This protein binds this small molecule.
Small molecule (SMILES): OC[C@H]1O[C@@H](c2nnc(-c3ccc(C(F)(F)F)cc3)[nH]2)[C@H](O)[C@@H](O)[C@@H]1O

Binding-site contacts:
Ligand atom F14 contacts residue ASN283 of chain 2.A at 3.3 Å.
Ligand atom C8 contacts residue ASN285 of chain 2.A at 3.7 Å.
Ligand atom O2' contacts residue TYR574 of chain 2.A at 3.0 Å (h-bond).
Ligand atom N2 contacts residue HIS378 of chain 2.A at 2.8 Å (h-bond).
Ligand atom C11 contacts residue ASN285 of chain 2.A at 3.7 Å.
Ligand atom F15 contacts residue GLU89 of chain 2.A at 3.5 Å.
Ligand atom C4 contacts residue ASN285 of chain 2.A at 3.5 Å.
Ligand atom N5 contacts residue LEU137 of chain 2.A at 3.6 Å.
Ligand atom C1 contacts residue ASN285 of chain 2.A at 3.4 Å.
Ligand atom F13 contacts residue ARG293 of chain 2.A at 3.2 Å.
Ligand atom N3 contacts residue ASN285 of chain 2.A at 3.5 Å (h-bond).
Ligand atom C6' contacts residue ASN485 of chain 2.A at 3.4 Å.
Ligand atom C2' contacts residue HIS378 of chain 2.A at 3.6 Å.
Ligand atom C3' contacts residue GLU673 of chain 2.A at 3.4 Å.
Ligand atom C10 contacts residue GLU89 of chain 2.A at 3.6 Å.
Ligand atom O4' contacts residue SER675 of chain 2.A at 3.5 Å.
Ligand atom C1 contacts residue HIS378 of chain 2.A at 3.8 Å.
Ligand atom N2 contacts residue ASN285 of chain 2.A at 3.5 Å (h-bond).
Ligand atom O3' contacts residue SER675 of chain 2.A at 3.0 Å (h-bond).
Ligand atom O6' contacts residue ASN485 of chain 2.A at 2.8 Å (h-bond).
Ligand atom N5 contacts residue ASN285 of chain 2.A at 3.4 Å (h-bond).
Ligand atom C7 contacts residue ASN285 of chain 2.A at 3.5 Å.
Ligand atom N3 contacts residue HIS378 of chain 2.A at 3.6 Å.
Ligand atom F15 contacts residue ASN283 of chain 2.A at 3.1 Å.
Ligand atom F14 contacts residue PHE286 of chain 2.A at 2.8 Å.
Ligand atom O2' contacts residue ASN285 of chain 2.A at 3.0 Å (h-bond).
Ligand atom O3' contacts residue ALA674 of chain 2.A at 3.1 Å (h-bond).
Ligand atom O3' contacts residue GLU673 of chain 2.A at 2.7 Å (salt-bridge).
Ligand atom C9 contacts residue ASN283 of chain 2.A at 3.7 Å.
Ligand atom O6' contacts residue HIS378 of chain 2.A at 2.7 Å (h-bond).
Ligand atom C6' contacts residue HIS378 of chain 2.A at 3.5 Å.
Ligand atom C8 contacts residue HIS342 of chain 2.A at 3.7 Å.
Ligand atom F13 contacts residue HIS342 of chain 2.A at 3.6 Å.
Ligand atom C10 contacts residue ASN283 of chain 2.A at 3.4 Å.
Ligand atom C6 contacts residue ASN285 of chain 2.A at 3.5 Å.
Ligand atom O4' contacts residue GLY676 of chain 2.A at 2.9 Å (h-bond).
Ligand atom O3' contacts residue GLY676 of chain 2.A at 3.1 Å (h-bond).
Ligand atom O4' contacts residue ASN485 of chain 2.A at 3.5 Å (h-bond).
Ligand atom O2' contacts residue GLU673 of chain 2.A at 3.1 Å (salt-bridge).
Ligand atom C12 contacts residue ASN283 of chain 2.A at 3.5 Å.

Sequence of chain 2.A:
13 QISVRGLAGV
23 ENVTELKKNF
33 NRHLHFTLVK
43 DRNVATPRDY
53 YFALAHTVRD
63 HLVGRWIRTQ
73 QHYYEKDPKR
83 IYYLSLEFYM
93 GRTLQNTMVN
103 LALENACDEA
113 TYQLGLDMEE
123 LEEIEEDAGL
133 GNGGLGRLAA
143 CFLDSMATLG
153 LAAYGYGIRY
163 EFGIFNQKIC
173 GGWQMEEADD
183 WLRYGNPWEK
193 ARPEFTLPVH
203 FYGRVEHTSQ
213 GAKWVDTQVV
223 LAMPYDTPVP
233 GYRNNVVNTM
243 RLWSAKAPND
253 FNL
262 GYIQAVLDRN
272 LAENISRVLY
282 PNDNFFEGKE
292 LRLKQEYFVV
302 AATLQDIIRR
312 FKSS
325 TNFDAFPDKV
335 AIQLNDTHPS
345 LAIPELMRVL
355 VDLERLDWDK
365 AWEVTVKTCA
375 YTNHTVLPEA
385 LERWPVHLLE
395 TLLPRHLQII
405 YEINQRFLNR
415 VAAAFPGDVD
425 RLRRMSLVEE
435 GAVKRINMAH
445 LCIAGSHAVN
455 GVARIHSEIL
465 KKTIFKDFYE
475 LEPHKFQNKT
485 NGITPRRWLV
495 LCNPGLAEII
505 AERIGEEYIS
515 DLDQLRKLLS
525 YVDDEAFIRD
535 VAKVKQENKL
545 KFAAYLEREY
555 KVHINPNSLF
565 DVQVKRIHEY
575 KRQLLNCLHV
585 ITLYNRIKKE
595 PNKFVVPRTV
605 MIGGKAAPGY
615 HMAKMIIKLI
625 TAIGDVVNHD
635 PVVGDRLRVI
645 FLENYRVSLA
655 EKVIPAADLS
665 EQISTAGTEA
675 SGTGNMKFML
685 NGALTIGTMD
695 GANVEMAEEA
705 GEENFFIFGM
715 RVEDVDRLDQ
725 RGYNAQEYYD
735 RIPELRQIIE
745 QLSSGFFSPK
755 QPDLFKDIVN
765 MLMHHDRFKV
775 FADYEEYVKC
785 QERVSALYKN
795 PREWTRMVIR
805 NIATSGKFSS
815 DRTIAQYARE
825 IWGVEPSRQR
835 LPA